A protein and the small-molecule ligand that binds it are described below.
Small molecule (SMILES): O=[N+]([O-])c1ccc(O[C@H]2O[C@H](CO)[C@@H](O)[C@H](O)[C@@H]2O)cc1

Binding-site contacts:
Ligand atom O4 contacts residue ASN14 of chain 1.D at 3.0 Å (h-bond).
Ligand atom C4 contacts residue ARG228 of chain 1.D at 3.8 Å.
Ligand atom C6 contacts residue ASP208 of chain 1.D at 3.5 Å.
Ligand atom C6 contacts residue TYR100 of chain 1.D at 3.8 Å (hydrophobic).
Ligand atom O8 contacts residue TYR100 of chain 1.D at 3.0 Å (h-bond).
Ligand atom C3 contacts residue ARG228 of chain 1.D at 4.1 Å.
Ligand atom O4 contacts residue ASP208 of chain 1.D at 2.7 Å (salt-bridge).
Ligand atom O4 contacts residue ARG228 of chain 1.D at 3.1 Å (salt-bridge).
Ligand atom C6 contacts residue LEU99 of chain 1.D at 4.3 Å (hydrophobic).
Ligand atom O5 contacts residue LEU99 of chain 1.D at 3.5 Å.
Ligand atom C11 contacts residue TYR100 of chain 1.D at 3.2 Å (hydrophobic).
Ligand atom C11 contacts residue TYR12 of chain 1.D at 4.0 Å (hydrophobic).
Ligand atom O7 contacts residue TYR12 of chain 1.D at 4.0 Å.
Ligand atom C8 contacts residue TYR12 of chain 1.D at 3.8 Å (hydrophobic).
Ligand atom C10 contacts residue TYR100 of chain 1.D at 3.8 Å (hydrophobic).
Ligand atom C7 contacts residue TYR12 of chain 1.D at 4.2 Å (hydrophobic).
Ligand atom O6 contacts residue ASP208 of chain 1.D at 2.9 Å (salt-bridge).
Ligand atom C5 contacts residue ASP208 of chain 1.D at 4.1 Å.
Ligand atom C12 contacts residue LEU99 of chain 1.D at 3.3 Å (hydrophobic).
Ligand atom C1 contacts residue LEU99 of chain 1.D at 4.0 Å (hydrophobic).
Ligand atom C4 contacts residue GLY227 of chain 1.D at 4.2 Å.
Ligand atom C10 contacts residue TYR12 of chain 1.D at 3.6 Å (hydrophobic).
Ligand atom C3 contacts residue ASN14 of chain 1.D at 4.1 Å.
Ligand atom O6 contacts residue TYR100 of chain 1.D at 3.3 Å (h-bond).
Ligand atom O6 contacts residue GLY98 of chain 1.D at 3.4 Å.
Ligand atom O6 contacts residue ALA207 of chain 1.D at 3.8 Å.
Ligand atom O6 contacts residue LEU99 of chain 1.D at 3.3 Å (h-bond).
Ligand atom N1 contacts residue TYR12 of chain 1.D at 4.2 Å.
Ligand atom C9 contacts residue TYR12 of chain 1.D at 3.5 Å (hydrophobic).
Ligand atom O3 contacts residue GLY227 of chain 1.D at 4.0 Å.
Ligand atom O2 contacts residue LEU99 of chain 1.D at 4.0 Å.
Ligand atom O4 contacts residue GLY227 of chain 1.D at 4.0 Å.
Ligand atom C4 contacts residue ASP208 of chain 1.D at 3.6 Å.
Ligand atom N1 contacts residue TYR100 of chain 1.D at 3.2 Å (h-bond).
Ligand atom C6 contacts residue ALA207 of chain 1.D at 3.8 Å (hydrophobic).
Ligand atom C11 contacts residue LEU99 of chain 1.D at 3.4 Å (hydrophobic).
Ligand atom O3 contacts residue ARG228 of chain 1.D at 3.1 Å.
Ligand atom O7 contacts residue TYR100 of chain 1.D at 3.4 Å (h-bond).
Ligand atom C12 contacts residue TYR100 of chain 1.D at 3.8 Å (hydrophobic).
Ligand atom C4 contacts residue ASN14 of chain 1.D at 4.0 Å.

Sequence of chain 1.D:
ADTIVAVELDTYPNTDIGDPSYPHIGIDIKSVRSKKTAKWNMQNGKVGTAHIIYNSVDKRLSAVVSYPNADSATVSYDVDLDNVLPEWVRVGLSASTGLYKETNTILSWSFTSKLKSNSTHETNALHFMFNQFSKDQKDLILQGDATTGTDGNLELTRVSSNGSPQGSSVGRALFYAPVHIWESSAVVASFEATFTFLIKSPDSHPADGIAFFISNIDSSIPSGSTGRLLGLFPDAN